Sequence of chain 1.B:
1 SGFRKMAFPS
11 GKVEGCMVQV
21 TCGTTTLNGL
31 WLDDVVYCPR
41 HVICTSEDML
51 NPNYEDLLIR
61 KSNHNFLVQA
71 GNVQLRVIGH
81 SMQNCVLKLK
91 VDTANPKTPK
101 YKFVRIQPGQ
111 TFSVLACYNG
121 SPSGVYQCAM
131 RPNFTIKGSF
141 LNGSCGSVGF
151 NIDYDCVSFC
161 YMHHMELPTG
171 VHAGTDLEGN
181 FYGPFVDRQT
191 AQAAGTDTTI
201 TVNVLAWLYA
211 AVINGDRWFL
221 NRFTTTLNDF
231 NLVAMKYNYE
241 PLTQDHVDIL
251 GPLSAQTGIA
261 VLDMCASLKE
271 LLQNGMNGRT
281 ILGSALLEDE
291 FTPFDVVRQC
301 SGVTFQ

A small-molecule ligand and the protein it binds are described below.
Small molecule (SMILES): Cc1cc(C)c(C(=O)O)c(C)n1

Binding-site contacts:
Ligand atom C07 contacts residue THR24 of chain 1.B at 3.7 Å.
Ligand atom C02 contacts residue THR26 of chain 1.B at 4.0 Å.
Ligand atom C03 contacts residue THR24 of chain 1.B at 2.7 Å.
Ligand atom C04 contacts residue THR24 of chain 1.B at 2.9 Å.
Ligand atom C05 contacts residue THR26 of chain 1.B at 3.2 Å.
Ligand atom C11 contacts residue THR24 of chain 1.B at 3.5 Å.
Ligand atom C09 contacts residue THR24 of chain 1.B at 3.4 Å.
Ligand atom C05 contacts residue THR24 of chain 1.B at 3.6 Å.
Ligand atom O12 contacts residue THR24 of chain 1.B at 4.3 Å.
Ligand atom C02 contacts residue THR24 of chain 1.B at 3.0 Å.
Ligand atom O01 contacts residue THR25 of chain 1.B at 3.8 Å.
Ligand atom C04 contacts residue THR26 of chain 1.B at 4.2 Å.
Ligand atom C04 contacts residue THR25 of chain 1.B at 4.2 Å.
Ligand atom O12 contacts residue THR26 of chain 1.B at 3.9 Å.
Ligand atom C10 contacts residue THR24 of chain 1.B at 2.9 Å.
Ligand atom O01 contacts residue THR26 of chain 1.B at 3.4 Å (h-bond).
Ligand atom N06 contacts residue THR24 of chain 1.B at 3.4 Å (h-bond).
Ligand atom O01 contacts residue THR24 of chain 1.B at 2.5 Å (h-bond).
Ligand atom C05 contacts residue THR25 of chain 1.B at 4.0 Å.